Sequence of chain 1.A:
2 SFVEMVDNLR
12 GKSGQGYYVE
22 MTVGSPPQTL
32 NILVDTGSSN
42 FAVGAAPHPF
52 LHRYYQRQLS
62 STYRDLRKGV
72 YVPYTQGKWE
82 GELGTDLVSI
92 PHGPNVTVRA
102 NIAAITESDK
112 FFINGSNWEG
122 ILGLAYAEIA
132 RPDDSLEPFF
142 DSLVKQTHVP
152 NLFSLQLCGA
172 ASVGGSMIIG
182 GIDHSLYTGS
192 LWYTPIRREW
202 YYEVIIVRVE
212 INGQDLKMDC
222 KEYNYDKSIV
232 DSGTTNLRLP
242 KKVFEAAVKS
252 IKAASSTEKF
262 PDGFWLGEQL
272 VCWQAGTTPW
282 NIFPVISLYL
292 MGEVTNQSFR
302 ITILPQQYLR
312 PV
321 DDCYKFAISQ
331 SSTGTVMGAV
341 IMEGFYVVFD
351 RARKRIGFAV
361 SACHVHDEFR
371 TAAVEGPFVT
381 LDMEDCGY

Binding-site contacts:
Ligand atom C37 contacts residue THR76 of chain 1.A at 3.6 Å.
Ligand atom N31 contacts residue GLY234 of chain 1.A at 3.2 Å (h-bond).
Ligand atom C10 contacts residue LEU34 of chain 1.A at 3.5 Å (hydrophobic).
Ligand atom C30 contacts residue LYS228 of chain 1.A at 3.5 Å.
Ligand atom C30 contacts residue THR333 of chain 1.A at 3.4 Å.
Ligand atom C27 contacts residue ASP232 of chain 1.A at 3.3 Å.
Ligand atom O26 contacts residue THR76 of chain 1.A at 3.2 Å (h-bond).
Ligand atom O40 contacts residue ARG239 of chain 1.A at 3.4 Å.
Ligand atom C17 contacts residue ASP36 of chain 1.A at 3.3 Å.
Ligand atom C32 contacts residue GLY234 of chain 1.A at 3.4 Å.
Ligand atom C19 contacts residue GLY38 of chain 1.A at 3.5 Å.
Ligand atom N21 contacts residue GLY38 of chain 1.A at 2.8 Å (h-bond).
Ligand atom O40 contacts residue SER329 of chain 1.A at 3.3 Å (h-bond).
Ligand atom O42 contacts residue THR235 of chain 1.A at 3.4 Å.
Ligand atom O42 contacts residue ASN237 of chain 1.A at 2.9 Å (h-bond).
Ligand atom O26 contacts residue TYR75 of chain 1.A at 3.2 Å.
Ligand atom C41 contacts residue ASN237 of chain 1.A at 3.5 Å.
Ligand atom C12 contacts residue GLN77 of chain 1.A at 3.4 Å.
Ligand atom C06 contacts residue THR236 of chain 1.A at 3.5 Å.
Ligand atom C22 contacts residue PRO74 of chain 1.A at 3.6 Å (hydrophobic).
Ligand atom C17 contacts residue ASP232 of chain 1.A at 3.3 Å.
Ligand atom C07 contacts residue GLN77 of chain 1.A at 3.5 Å.
Ligand atom O42 contacts residue THR236 of chain 1.A at 3.2 Å (h-bond).
Ligand atom C38 contacts residue GLN77 of chain 1.A at 3.3 Å.
Ligand atom C19 contacts residue ASP232 of chain 1.A at 3.2 Å.
Ligand atom C08 contacts residue GLY234 of chain 1.A at 3.6 Å.
Ligand atom O01 contacts residue THR76 of chain 1.A at 3.2 Å.
Ligand atom C06 contacts residue GLY15 of chain 1.A at 3.6 Å.
Ligand atom C30 contacts residue TYR202 of chain 1.A at 3.4 Å (hydrophobic).
Ligand atom C32 contacts residue LEU34 of chain 1.A at 3.4 Å (hydrophobic).
Ligand atom O40 contacts residue ASN237 of chain 1.A at 3.4 Å (h-bond).
Ligand atom O01 contacts residue GLN77 of chain 1.A at 3.6 Å.
Ligand atom C15 contacts residue ASP36 of chain 1.A at 3.3 Å.
Ligand atom C04 contacts residue GLY234 of chain 1.A at 3.3 Å.
Ligand atom C12 contacts residue PHE112 of chain 1.A at 3.6 Å (hydrophobic).
Ligand atom C22 contacts residue TYR75 of chain 1.A at 3.5 Å (hydrophobic).
Ligand atom N18 contacts residue THR235 of chain 1.A at 3.5 Å (h-bond).
Ligand atom C25 contacts residue GLY38 of chain 1.A at 3.4 Å.
Ligand atom C24 contacts residue PRO74 of chain 1.A at 3.2 Å (hydrophobic).
Ligand atom N18 contacts residue ASP232 of chain 1.A at 2.7 Å (salt-bridge).

A small-molecule ligand and the protein it binds are described below.
Small molecule (SMILES): CCCC[C@H](NC[C@@H]1Cc2cccc(c2)CCCCc2cc(cc(N(CCC)S(C)(=O)=O)c2)C(=O)N1)C(=O)NCC(C)C